Binding-site contacts:
Ligand atom N contacts residue HIS361 of chain 1.C at 3.6 Å (h-bond).
Ligand atom N contacts residue GLU362 of chain 1.C at 3.4 Å (salt-bridge).
Ligand atom CG1 contacts residue HIS331 of chain 1.C at 3.7 Å.
Ligand atom CD contacts residue GLU362 of chain 1.C at 3.1 Å.
Ligand atom O contacts residue TYR501 of chain 1.C at 3.5 Å (h-bond).
Ligand atom N contacts residue ZN1 of chain 1.T at 2.0 Å.
Ligand atom C contacts residue TYR498 of chain 1.C at 3.5 Å (hydrophobic).
Ligand atom CA contacts residue TYR498 of chain 1.C at 3.7 Å (hydrophobic).
Ligand atom CB contacts residue PHE435 of chain 1.C at 3.5 Å (hydrophobic).
Ligand atom C contacts residue GLU362 of chain 1.C at 3.5 Å.
Ligand atom CG1 contacts residue TYR501 of chain 1.C at 3.5 Å (hydrophobic).
Ligand atom CD contacts residue HIS331 of chain 1.C at 3.6 Å.
Ligand atom OXT contacts residue GLN259 of chain 1.C at 3.3 Å (h-bond).
Ligand atom O contacts residue HIS331 of chain 1.C at 3.0 Å (h-bond).
Ligand atom CG contacts residue THR358 of chain 1.C at 3.6 Å.
Ligand atom CG1 contacts residue HIS491 of chain 1.C at 3.6 Å.
Ligand atom N contacts residue HIS365 of chain 1.C at 3.1 Å (h-bond).
Ligand atom N contacts residue TYR501 of chain 1.C at 3.6 Å.
Ligand atom CA contacts residue GLU362 of chain 1.C at 3.2 Å.
Ligand atom O contacts residue HIS361 of chain 1.C at 3.1 Å (h-bond).
Ligand atom O contacts residue GLU389 of chain 1.C at 2.9 Å (salt-bridge).
Ligand atom N contacts residue GLU362 of chain 1.C at 2.9 Å (salt-bridge).
Ligand atom N contacts residue GLU389 of chain 1.C at 3.7 Å.
Ligand atom O contacts residue GLN259 of chain 1.C at 3.1 Å (h-bond).
Ligand atom O contacts residue LYS489 of chain 1.C at 2.8 Å (salt-bridge).
Ligand atom C contacts residue LYS489 of chain 1.C at 3.7 Å.
Ligand atom C contacts residue GLN259 of chain 1.C at 3.2 Å.
Ligand atom CB contacts residue TYR501 of chain 1.C at 3.6 Å (hydrophobic).
Ligand atom CB contacts residue TYR498 of chain 1.C at 3.6 Å (hydrophobic).
Ligand atom O contacts residue ZN1 of chain 1.T at 2.3 Å.
Ligand atom C contacts residue ZN1 of chain 1.T at 2.8 Å.
Ligand atom C contacts residue TYR501 of chain 1.C at 3.5 Å (hydrophobic).
Ligand atom O contacts residue HIS491 of chain 1.C at 3.1 Å (h-bond).
Ligand atom O contacts residue TYR501 of chain 1.C at 2.7 Å (h-bond).
Ligand atom C contacts residue HIS361 of chain 1.C at 3.5 Å.
Ligand atom CD contacts residue ALA332 of chain 1.C at 3.3 Å (hydrophobic).
Ligand atom CA contacts residue ZN1 of chain 1.T at 3.0 Å.
Ligand atom O contacts residue TYR498 of chain 1.C at 2.6 Å (h-bond).
Ligand atom CA contacts residue ALA332 of chain 1.C at 3.5 Å (hydrophobic).
Ligand atom CB contacts residue TYR501 of chain 1.C at 3.7 Å (hydrophobic).

A small-molecule ligand and the protein it binds are described below.
Small molecule (SMILES): CC(C)[C@H](N)C(=O)N1CCC[C@H]1C(=O)N1CCC[C@H]1C(=O)O

Sequence of chain 1.C:
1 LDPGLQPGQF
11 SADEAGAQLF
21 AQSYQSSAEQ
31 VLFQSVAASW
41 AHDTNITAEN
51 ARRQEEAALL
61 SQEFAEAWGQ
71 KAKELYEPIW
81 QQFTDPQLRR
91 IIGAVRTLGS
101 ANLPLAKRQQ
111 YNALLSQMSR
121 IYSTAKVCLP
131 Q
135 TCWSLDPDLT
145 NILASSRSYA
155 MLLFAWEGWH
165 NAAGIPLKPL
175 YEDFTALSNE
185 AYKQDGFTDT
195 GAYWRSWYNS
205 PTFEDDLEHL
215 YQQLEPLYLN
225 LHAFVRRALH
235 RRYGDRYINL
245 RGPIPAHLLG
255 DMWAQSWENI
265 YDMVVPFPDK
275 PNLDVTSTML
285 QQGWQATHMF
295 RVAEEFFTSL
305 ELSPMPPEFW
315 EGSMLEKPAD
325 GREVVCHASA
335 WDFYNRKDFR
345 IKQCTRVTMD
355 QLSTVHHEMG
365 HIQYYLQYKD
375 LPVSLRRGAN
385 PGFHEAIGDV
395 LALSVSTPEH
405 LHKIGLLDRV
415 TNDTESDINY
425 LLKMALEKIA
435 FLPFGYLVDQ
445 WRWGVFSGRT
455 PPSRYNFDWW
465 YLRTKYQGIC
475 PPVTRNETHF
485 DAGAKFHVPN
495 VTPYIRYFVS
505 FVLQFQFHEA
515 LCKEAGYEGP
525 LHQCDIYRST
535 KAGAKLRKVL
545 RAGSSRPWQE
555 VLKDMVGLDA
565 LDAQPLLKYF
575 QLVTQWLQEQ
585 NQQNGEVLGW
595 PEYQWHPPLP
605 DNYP